Sequence of chain 1.A:
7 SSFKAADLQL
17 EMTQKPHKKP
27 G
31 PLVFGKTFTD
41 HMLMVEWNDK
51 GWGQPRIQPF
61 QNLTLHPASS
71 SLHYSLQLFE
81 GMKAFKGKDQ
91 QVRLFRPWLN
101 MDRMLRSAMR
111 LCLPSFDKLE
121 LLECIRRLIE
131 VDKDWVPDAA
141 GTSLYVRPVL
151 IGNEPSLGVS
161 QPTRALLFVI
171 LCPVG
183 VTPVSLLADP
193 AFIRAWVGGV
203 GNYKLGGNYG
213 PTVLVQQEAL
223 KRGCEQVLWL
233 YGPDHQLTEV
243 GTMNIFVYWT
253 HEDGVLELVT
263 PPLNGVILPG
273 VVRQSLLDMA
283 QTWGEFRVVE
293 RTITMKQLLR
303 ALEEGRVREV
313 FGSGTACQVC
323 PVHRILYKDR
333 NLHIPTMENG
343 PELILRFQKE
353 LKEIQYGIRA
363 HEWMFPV

This protein binds this small molecule.
Small molecule (SMILES): CCCCc1cc(=O)n2nc(NCc3ccc(Cl)cc3F)c(C#N)c2[nH]1

Sequence of chain 1.B:
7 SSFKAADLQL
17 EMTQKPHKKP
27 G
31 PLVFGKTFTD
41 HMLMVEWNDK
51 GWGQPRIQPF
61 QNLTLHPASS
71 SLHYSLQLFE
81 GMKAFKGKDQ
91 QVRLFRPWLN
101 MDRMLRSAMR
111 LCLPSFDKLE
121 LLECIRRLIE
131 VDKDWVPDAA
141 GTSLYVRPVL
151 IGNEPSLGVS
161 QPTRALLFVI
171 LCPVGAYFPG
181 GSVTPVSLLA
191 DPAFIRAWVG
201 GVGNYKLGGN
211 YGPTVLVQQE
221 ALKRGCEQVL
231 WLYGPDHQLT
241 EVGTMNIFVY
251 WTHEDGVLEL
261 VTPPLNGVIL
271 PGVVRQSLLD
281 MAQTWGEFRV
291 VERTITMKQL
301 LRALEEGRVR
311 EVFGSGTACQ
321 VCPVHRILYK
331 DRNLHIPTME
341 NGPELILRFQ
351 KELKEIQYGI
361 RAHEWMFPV

Binding-site contacts:
Ligand atom N9 contacts residue EDO1 of chain 1.E at 3.7 Å.
Ligand atom F21 contacts residue GLN228 of chain 1.A at 3.2 Å.
Ligand atom C23 contacts residue ALA318 of chain 1.A at 3.7 Å (hydrophobic).
Ligand atom C1 contacts residue LYS206 of chain 1.A at 3.7 Å.
Ligand atom C19 contacts residue VAL242 of chain 1.A at 3.3 Å (hydrophobic).
Ligand atom C25 contacts residue THR244 of chain 1.A at 3.2 Å.
Ligand atom CL1 contacts residue VAL242 of chain 1.A at 3.5 Å.
Ligand atom N24 contacts residue CYS319 of chain 1.A at 3.2 Å (h-bond).
Ligand atom C22 contacts residue THR244 of chain 1.A at 3.2 Å.
Ligand atom C23 contacts residue CYS319 of chain 1.A at 3.7 Å (hydrophobic).
Ligand atom C17 contacts residue MET245 of chain 1.A at 3.7 Å (hydrophobic).
Ligand atom F21 contacts residue VAL242 of chain 1.A at 3.3 Å.
Ligand atom C11 contacts residue THR244 of chain 1.A at 3.3 Å.
Ligand atom C20 contacts residue MET245 of chain 1.A at 3.4 Å (hydrophobic).
Ligand atom F21 contacts residue GLY243 of chain 1.A at 3.5 Å.
Ligand atom N9 contacts residue THR244 of chain 1.A at 3.3 Å (h-bond).
Ligand atom C1 contacts residue PLP1 of chain 1.C at 3.4 Å.
Ligand atom N10 contacts residue THR244 of chain 1.A at 3.4 Å (h-bond).
Ligand atom C14 contacts residue GLN228 of chain 1.A at 3.4 Å.
Ligand atom C1 contacts residue PHE79 of chain 1.A at 3.7 Å (hydrophobic).
Ligand atom F21 contacts residue MET245 of chain 1.A at 3.5 Å.
Ligand atom N10 contacts residue EDO1 of chain 1.E at 3.5 Å.
Ligand atom C16 contacts residue CYS322 of chain 1.A at 3.6 Å (hydrophobic).
Ligand atom C20 contacts residue GLN228 of chain 1.A at 3.4 Å.
Ligand atom C6 contacts residue LEU157 of chain 1.B at 3.7 Å (hydrophobic).
Ligand atom C4 contacts residue TYR145 of chain 1.A at 3.5 Å (hydrophobic).
Ligand atom N24 contacts residue MET245 of chain 1.A at 3.6 Å.
Ligand atom F21 contacts residue THR244 of chain 1.A at 3.1 Å.
Ligand atom C19 contacts residue MET245 of chain 1.A at 3.4 Å (hydrophobic).
Ligand atom C1 contacts residue TYR211 of chain 1.A at 3.7 Å (hydrophobic).
Ligand atom N24 contacts residue GLY316 of chain 1.A at 3.7 Å.
Ligand atom C14 contacts residue MET245 of chain 1.A at 3.7 Å (hydrophobic).
Ligand atom C4 contacts residue ARG147 of chain 1.A at 3.6 Å.
Ligand atom N26 contacts residue ALA318 of chain 1.A at 3.5 Å.
Ligand atom N24 contacts residue ALA318 of chain 1.A at 3.5 Å (h-bond).
Ligand atom C3 contacts residue ARG147 of chain 1.A at 3.5 Å.
Ligand atom CL1 contacts residue VAL186 of chain 1.A at 3.6 Å.
Ligand atom O8 contacts residue VAL159 of chain 1.B at 3.2 Å (h-bond).
Ligand atom N12 contacts residue CYS319 of chain 1.A at 3.5 Å (h-bond).
Ligand atom C13 contacts residue GLN228 of chain 1.A at 3.4 Å.